Sequence of chain 1.C:
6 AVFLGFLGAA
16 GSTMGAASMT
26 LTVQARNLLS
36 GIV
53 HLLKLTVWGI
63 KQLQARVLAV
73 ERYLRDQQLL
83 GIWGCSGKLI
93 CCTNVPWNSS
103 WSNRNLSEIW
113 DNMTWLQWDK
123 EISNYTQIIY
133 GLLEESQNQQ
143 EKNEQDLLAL

Binding-site contacts:
Ligand atom C1 contacts residue SER102 of chain 1.C at 3.7 Å.
Ligand atom C3 contacts residue ASN100 of chain 1.C at 3.8 Å.
Ligand atom O7 contacts residue ASN100 of chain 1.C at 2.9 Å (h-bond).
Ligand atom C5 contacts residue ASN100 of chain 1.C at 3.7 Å.
Ligand atom O5 contacts residue SER102 of chain 1.C at 2.9 Å (h-bond).
Ligand atom C6 contacts residue SER102 of chain 1.C at 3.7 Å.
Ligand atom O5 contacts residue ASN100 of chain 1.C at 2.3 Å (h-bond).
Ligand atom C1 contacts residue ASN100 of chain 1.C at 1.4 Å.
Ligand atom C4 contacts residue ASN100 of chain 1.C at 4.2 Å.
Ligand atom N2 contacts residue ASN100 of chain 1.C at 3.0 Å (h-bond).
Ligand atom C2 contacts residue ASN100 of chain 1.C at 2.5 Å.
Ligand atom O6 contacts residue SER102 of chain 1.C at 2.8 Å (h-bond).
Ligand atom C8 contacts residue ASN100 of chain 1.C at 4.3 Å.
Ligand atom C7 contacts residue ASN100 of chain 1.C at 3.1 Å.
Ligand atom C5 contacts residue SER102 of chain 1.C at 3.7 Å.

A protein and the small-molecule ligand that binds it are described below.
Small molecule (SMILES): CC(=O)N[C@@H]1[C@@H](O)[C@H](O)[C@@H](CO)O[C@H]1O